Sequence of chain 1.B:
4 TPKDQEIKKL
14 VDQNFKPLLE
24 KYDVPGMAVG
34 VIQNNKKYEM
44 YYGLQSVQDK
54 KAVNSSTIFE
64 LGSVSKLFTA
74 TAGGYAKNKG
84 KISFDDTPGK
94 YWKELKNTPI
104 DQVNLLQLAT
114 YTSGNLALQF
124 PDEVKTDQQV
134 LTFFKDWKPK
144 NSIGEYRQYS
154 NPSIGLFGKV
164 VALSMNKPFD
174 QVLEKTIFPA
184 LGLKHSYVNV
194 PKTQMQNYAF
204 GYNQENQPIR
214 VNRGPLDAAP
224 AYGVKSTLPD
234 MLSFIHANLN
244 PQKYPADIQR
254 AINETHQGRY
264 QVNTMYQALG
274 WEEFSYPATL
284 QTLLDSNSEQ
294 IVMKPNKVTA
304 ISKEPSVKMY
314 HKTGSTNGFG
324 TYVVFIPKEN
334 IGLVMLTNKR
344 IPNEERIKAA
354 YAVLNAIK

Binding-site contacts:
Ligand atom CA contacts residue SER289 of chain 1.B at 3.3 Å.
Ligand atom N contacts residue HIS314 of chain 1.B at 3.3 Å (h-bond).
Ligand atom O contacts residue VAL295 of chain 1.B at 3.7 Å.
Ligand atom CA contacts residue THR316 of chain 1.B at 3.6 Å.
Ligand atom N contacts residue SER289 of chain 1.B at 2.4 Å (h-bond).
Ligand atom OXT contacts residue THR316 of chain 1.B at 2.4 Å (h-bond).
Ligand atom C contacts residue THR316 of chain 1.B at 3.0 Å.
Ligand atom CA contacts residue HIS314 of chain 1.B at 3.8 Å.
Ligand atom O contacts residue THR316 of chain 1.B at 3.7 Å.
Ligand atom CA contacts residue GLU275 of chain 1.B at 3.7 Å.
Ligand atom C contacts residue GLU275 of chain 1.B at 4.0 Å.
Ligand atom N contacts residue GLU275 of chain 1.B at 2.4 Å (salt-bridge).
Ligand atom CA contacts residue ILE350 of chain 1.B at 4.5 Å (hydrophobic).
Ligand atom OXT contacts residue ASN290 of chain 1.B at 2.6 Å (h-bond).
Ligand atom N contacts residue ASN290 of chain 1.B at 3.4 Å (h-bond).
Ligand atom C contacts residue SER289 of chain 1.B at 4.0 Å.
Ligand atom CA contacts residue ASN290 of chain 1.B at 3.4 Å.
Ligand atom C contacts residue ASN290 of chain 1.B at 3.3 Å.
Ligand atom O contacts residue SER289 of chain 1.B at 3.5 Å (h-bond).
Ligand atom OXT contacts residue ASN346 of chain 1.B at 3.5 Å (h-bond).
Ligand atom O contacts residue ASN290 of chain 1.B at 3.7 Å.
Ligand atom O contacts residue GLU275 of chain 1.B at 3.4 Å (salt-bridge).

This protein binds this small molecule.
Small molecule (SMILES): NCC(=O)O